Sequence of chain 1.A:
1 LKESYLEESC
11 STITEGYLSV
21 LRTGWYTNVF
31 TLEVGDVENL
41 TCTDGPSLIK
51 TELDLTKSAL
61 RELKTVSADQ

The protein below binds the small molecule below.
Small molecule (SMILES): CC(=O)N[C@@H]1[C@@H](O)[C@H](O)[C@@H](CO)O[C@H]1O

Binding-site contacts:
Ligand atom C7 contacts residue ASN39 of chain 1.A at 3.8 Å.
Ligand atom O5 contacts residue LYS50 of chain 1.A at 4.4 Å.
Ligand atom C5 contacts residue ASN39 of chain 1.A at 3.8 Å.
Ligand atom C2 contacts residue LYS50 of chain 1.A at 3.5 Å.
Ligand atom C4 contacts residue ASN39 of chain 1.A at 4.3 Å.
Ligand atom C1 contacts residue LYS50 of chain 1.A at 4.0 Å.
Ligand atom C1 contacts residue ASN39 of chain 1.A at 1.5 Å.
Ligand atom C7 contacts residue LYS50 of chain 1.A at 3.9 Å.
Ligand atom O5 contacts residue ASN39 of chain 1.A at 2.5 Å (h-bond).
Ligand atom O6 contacts residue ASN39 of chain 1.A at 4.2 Å.
Ligand atom C8 contacts residue LYS50 of chain 1.A at 3.2 Å.
Ligand atom C2 contacts residue ASN39 of chain 1.A at 2.4 Å.
Ligand atom C3 contacts residue ASN39 of chain 1.A at 3.8 Å.
Ligand atom C8 contacts residue ASN39 of chain 1.A at 4.4 Å.
Ligand atom N2 contacts residue LYS50 of chain 1.A at 3.9 Å.
Ligand atom N2 contacts residue ASN39 of chain 1.A at 2.7 Å (h-bond).